Sequence of chain 1.D:
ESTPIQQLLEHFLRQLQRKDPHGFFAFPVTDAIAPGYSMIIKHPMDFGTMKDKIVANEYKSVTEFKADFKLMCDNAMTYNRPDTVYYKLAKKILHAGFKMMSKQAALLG

Binding-site contacts:
Ligand atom S contacts residue TYR93 of chain 1.D at 3.4 Å.
Ligand atom N contacts residue TYR93 of chain 1.D at 3.7 Å.
Ligand atom C6 contacts residue THR91 of chain 1.D at 4.0 Å.
Ligand atom C11 contacts residue TYR93 of chain 1.D at 4.0 Å (hydrophobic).
Ligand atom C10 contacts residue TYR86 of chain 1.D at 3.6 Å (hydrophobic).
Ligand atom O contacts residue ASN87 of chain 1.D at 3.1 Å (h-bond).
Ligand atom C11 contacts residue ILE40 of chain 1.D at 3.8 Å (hydrophobic).
Ligand atom S contacts residue ILE40 of chain 1.D at 4.0 Å.
Ligand atom C12 contacts residue ILE40 of chain 1.D at 3.5 Å (hydrophobic).
Ligand atom C17 contacts residue ILE40 of chain 1.D at 3.8 Å (hydrophobic).
Ligand atom C10 contacts residue TYR93 of chain 1.D at 3.7 Å (hydrophobic).
Ligand atom C3 contacts residue ASN87 of chain 1.D at 3.7 Å.
Ligand atom C1 contacts residue TYR93 of chain 1.D at 3.7 Å (hydrophobic).
Ligand atom C13 contacts residue TYR93 of chain 1.D at 3.9 Å (hydrophobic).
Ligand atom C13 contacts residue PHE31 of chain 1.D at 4.0 Å (hydrophobic).
Ligand atom C1 contacts residue ASN87 of chain 1.D at 4.0 Å.
Ligand atom O1 contacts residue ASN87 of chain 1.D at 3.8 Å.
Ligand atom C40 contacts residue PHE31 of chain 1.D at 3.2 Å (hydrophobic).
Ligand atom C15 contacts residue TYR93 of chain 1.D at 3.2 Å (hydrophobic).
Ligand atom C2 contacts residue TYR93 of chain 1.D at 3.5 Å (hydrophobic).
Ligand atom N contacts residue ASN87 of chain 1.D at 3.5 Å (h-bond).
Ligand atom N1 contacts residue ILE40 of chain 1.D at 3.1 Å (h-bond).
Ligand atom N5 contacts residue PHE31 of chain 1.D at 3.8 Å.
Ligand atom N contacts residue TYR86 of chain 1.D at 4.0 Å.
Ligand atom C9 contacts residue TYR86 of chain 1.D at 4.0 Å (hydrophobic).
Ligand atom C10 contacts residue ASN87 of chain 1.D at 2.9 Å.
Ligand atom C2 contacts residue ILE40 of chain 1.D at 3.9 Å (hydrophobic).
Ligand atom O contacts residue TYR44 of chain 1.D at 4.0 Å.
Ligand atom O1 contacts residue THR91 of chain 1.D at 3.7 Å.
Ligand atom C contacts residue ASN87 of chain 1.D at 4.0 Å.
Ligand atom C15 contacts residue PHE31 of chain 1.D at 3.5 Å (hydrophobic).
Ligand atom O1 contacts residue ARG88 of chain 1.D at 3.3 Å (salt-bridge).
Ligand atom C41 contacts residue PHE31 of chain 1.D at 3.5 Å (hydrophobic).
Ligand atom C38 contacts residue ILE40 of chain 1.D at 4.0 Å (hydrophobic).
Ligand atom C4 contacts residue TYR93 of chain 1.D at 3.5 Å (hydrophobic).
Ligand atom C39 contacts residue ILE40 of chain 1.D at 3.4 Å (hydrophobic).
Ligand atom C3 contacts residue TYR93 of chain 1.D at 3.5 Å (hydrophobic).
Ligand atom C4 contacts residue ILE40 of chain 1.D at 4.0 Å (hydrophobic).
Ligand atom C4 contacts residue ASN87 of chain 1.D at 4.1 Å.
Ligand atom C41 contacts residue PHE32 of chain 1.D at 3.8 Å (hydrophobic).

The protein below binds the small molecule below.
Small molecule (SMILES): [H]/N=C(\NC1CCS(=O)(=O)CC1)c1cc2c(=O)n(C)cc(-c3ccc(OCC(=O)NCCCCCCOc4cccc5c4C(=O)N([C@H]4CCC(=O)NC4=O)C5=O)c(OC)c3)c2s1